Sequence of chain 1.C:
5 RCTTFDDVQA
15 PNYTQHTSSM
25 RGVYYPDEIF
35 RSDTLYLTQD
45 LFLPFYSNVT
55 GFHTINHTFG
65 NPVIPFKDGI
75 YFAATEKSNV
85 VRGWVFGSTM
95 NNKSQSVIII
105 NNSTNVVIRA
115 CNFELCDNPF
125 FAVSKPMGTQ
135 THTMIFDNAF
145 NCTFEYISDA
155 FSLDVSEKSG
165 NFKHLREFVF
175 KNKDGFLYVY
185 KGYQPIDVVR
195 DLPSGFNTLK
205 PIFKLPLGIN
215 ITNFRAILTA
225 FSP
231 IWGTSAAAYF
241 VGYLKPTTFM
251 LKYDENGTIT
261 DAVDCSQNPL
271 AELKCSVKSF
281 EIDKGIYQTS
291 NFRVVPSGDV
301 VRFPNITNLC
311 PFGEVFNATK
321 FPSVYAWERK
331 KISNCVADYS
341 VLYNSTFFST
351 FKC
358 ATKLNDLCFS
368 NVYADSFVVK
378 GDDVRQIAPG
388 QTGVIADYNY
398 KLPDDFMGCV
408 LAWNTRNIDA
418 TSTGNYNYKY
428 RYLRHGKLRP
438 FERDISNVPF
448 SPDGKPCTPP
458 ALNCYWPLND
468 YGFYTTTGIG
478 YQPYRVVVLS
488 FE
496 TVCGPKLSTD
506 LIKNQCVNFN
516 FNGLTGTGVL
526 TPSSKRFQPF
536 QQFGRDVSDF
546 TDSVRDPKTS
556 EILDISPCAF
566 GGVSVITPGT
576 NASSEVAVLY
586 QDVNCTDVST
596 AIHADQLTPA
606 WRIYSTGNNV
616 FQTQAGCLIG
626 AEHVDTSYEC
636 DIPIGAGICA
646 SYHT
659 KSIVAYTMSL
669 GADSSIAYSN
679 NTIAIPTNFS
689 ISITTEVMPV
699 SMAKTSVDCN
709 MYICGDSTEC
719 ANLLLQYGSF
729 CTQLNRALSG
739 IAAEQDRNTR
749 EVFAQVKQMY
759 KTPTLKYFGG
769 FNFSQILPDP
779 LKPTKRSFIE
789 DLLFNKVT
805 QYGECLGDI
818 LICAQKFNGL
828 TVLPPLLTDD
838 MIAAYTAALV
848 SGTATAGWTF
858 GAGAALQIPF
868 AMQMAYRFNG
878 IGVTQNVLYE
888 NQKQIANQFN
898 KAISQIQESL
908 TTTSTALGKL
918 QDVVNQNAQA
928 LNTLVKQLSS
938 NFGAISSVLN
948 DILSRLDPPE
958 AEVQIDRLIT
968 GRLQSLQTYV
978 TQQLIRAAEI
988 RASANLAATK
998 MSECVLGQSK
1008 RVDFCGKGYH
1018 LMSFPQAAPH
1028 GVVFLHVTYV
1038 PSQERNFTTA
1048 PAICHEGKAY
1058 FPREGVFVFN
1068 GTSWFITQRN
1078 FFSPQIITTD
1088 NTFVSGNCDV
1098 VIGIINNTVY

The small molecule below binds the protein below.
Small molecule (SMILES): CC(=O)N[C@@H]1[C@@H](O)[C@H](O)[C@@H](CO)O[C@H]1O

Binding-site contacts:
Ligand atom C3 contacts residue ASN214 of chain 1.C at 3.8 Å.
Ligand atom C8 contacts residue ASN214 of chain 1.C at 4.1 Å.
Ligand atom N2 contacts residue ASN214 of chain 1.C at 3.0 Å (h-bond).
Ligand atom C7 contacts residue ASN214 of chain 1.C at 3.2 Å.
Ligand atom O7 contacts residue ASN214 of chain 1.C at 2.9 Å (h-bond).
Ligand atom O5 contacts residue THR216 of chain 1.C at 4.5 Å.
Ligand atom C2 contacts residue ASN214 of chain 1.C at 2.5 Å.
Ligand atom C5 contacts residue ASN214 of chain 1.C at 3.6 Å.
Ligand atom O5 contacts residue ASN214 of chain 1.C at 2.3 Å (h-bond).
Ligand atom C4 contacts residue ASN214 of chain 1.C at 4.2 Å.
Ligand atom C1 contacts residue THR216 of chain 1.C at 4.2 Å.
Ligand atom C1 contacts residue ASN214 of chain 1.C at 1.4 Å.